The small molecule below binds the protein below.
Small molecule (SMILES): Nc1ncnc2c1ncn2[C@@H]1O[C@H](COP(=O)(O)OP(=O)(O)OP(=O)(O)O)[C@H]2OC3(O[C@H]21)C([N+](=O)[O-])=CC(=[N+]([O-])O)C=C3[N+](=O)[O-]

Binding-site contacts:
Ligand atom O2A contacts residue THR353 of chain 1.A at 3.2 Å (h-bond).
Ligand atom C4F contacts residue PHE487 of chain 1.A at 3.4 Å (hydrophobic).
Ligand atom O5F contacts residue MET494 of chain 1.A at 3.1 Å.
Ligand atom N4F contacts residue PHE487 of chain 1.A at 3.6 Å.
Ligand atom C5 contacts residue ARG489 of chain 1.A at 3.6 Å.
Ligand atom C1F contacts residue PHE487 of chain 1.A at 3.8 Å (hydrophobic).
Ligand atom O4F contacts residue LYS515 of chain 1.A at 3.5 Å (salt-bridge).
Ligand atom N1 contacts residue ARG678 of chain 1.A at 3.8 Å.
Ligand atom O1A contacts residue THR353 of chain 1.A at 2.6 Å (h-bond).
Ligand atom O2A contacts residue THR625 of chain 1.A at 3.2 Å (h-bond).
Ligand atom C6F contacts residue PHE487 of chain 1.A at 3.8 Å (hydrophobic).
Ligand atom PA contacts residue THR353 of chain 1.A at 3.2 Å.
Ligand atom N1 contacts residue ARG489 of chain 1.A at 3.8 Å.
Ligand atom O4' contacts residue GLY626 of chain 1.A at 3.2 Å (h-bond).
Ligand atom N6 contacts residue VAL679 of chain 1.A at 3.1 Å (h-bond).
Ligand atom C4' contacts residue ARG560 of chain 1.A at 3.9 Å.
Ligand atom O2G contacts residue THR353 of chain 1.A at 3.1 Å (h-bond).
Ligand atom O4F contacts residue GLY516 of chain 1.A at 3.5 Å.
Ligand atom O2A contacts residue ARG560 of chain 1.A at 3.7 Å.
Ligand atom N6 contacts residue ARG489 of chain 1.A at 3.1 Å (salt-bridge).
Ligand atom O6F contacts residue LEU562 of chain 1.A at 3.3 Å.
Ligand atom O3A contacts residue GLY626 of chain 1.A at 3.8 Å.
Ligand atom C5F contacts residue PHE487 of chain 1.A at 3.6 Å (hydrophobic).
Ligand atom C6 contacts residue ARG489 of chain 1.A at 3.4 Å.
Ligand atom N7 contacts residue ARG489 of chain 1.A at 3.3 Å.
Ligand atom C5' contacts residue ARG560 of chain 1.A at 3.3 Å.
Ligand atom C2 contacts residue ARG678 of chain 1.A at 3.7 Å.
Ligand atom O2A contacts residue GLY626 of chain 1.A at 3.0 Å (h-bond).
Ligand atom C2F contacts residue PHE487 of chain 1.A at 3.7 Å (hydrophobic).
Ligand atom O1A contacts residue ARG560 of chain 1.A at 3.8 Å.
Ligand atom O5' contacts residue GLY626 of chain 1.A at 3.6 Å.
Ligand atom O2' contacts residue PHE487 of chain 1.A at 3.1 Å.
Ligand atom N4F contacts residue LYS515 of chain 1.A at 3.8 Å.
Ligand atom O3F contacts residue PHE487 of chain 1.A at 3.8 Å.
Ligand atom C3F contacts residue PHE487 of chain 1.A at 3.3 Å (hydrophobic).
Ligand atom O5F contacts residue LYS515 of chain 1.A at 3.5 Å (salt-bridge).
Ligand atom O1G contacts residue ASP703 of chain 1.A at 3.3 Å (salt-bridge).
Ligand atom N3 contacts residue ARG678 of chain 1.A at 3.8 Å.
Ligand atom O5F contacts residue PHE487 of chain 1.A at 3.7 Å.
Ligand atom PA contacts residue GLY626 of chain 1.A at 3.8 Å.

Sequence of chain 1.A:
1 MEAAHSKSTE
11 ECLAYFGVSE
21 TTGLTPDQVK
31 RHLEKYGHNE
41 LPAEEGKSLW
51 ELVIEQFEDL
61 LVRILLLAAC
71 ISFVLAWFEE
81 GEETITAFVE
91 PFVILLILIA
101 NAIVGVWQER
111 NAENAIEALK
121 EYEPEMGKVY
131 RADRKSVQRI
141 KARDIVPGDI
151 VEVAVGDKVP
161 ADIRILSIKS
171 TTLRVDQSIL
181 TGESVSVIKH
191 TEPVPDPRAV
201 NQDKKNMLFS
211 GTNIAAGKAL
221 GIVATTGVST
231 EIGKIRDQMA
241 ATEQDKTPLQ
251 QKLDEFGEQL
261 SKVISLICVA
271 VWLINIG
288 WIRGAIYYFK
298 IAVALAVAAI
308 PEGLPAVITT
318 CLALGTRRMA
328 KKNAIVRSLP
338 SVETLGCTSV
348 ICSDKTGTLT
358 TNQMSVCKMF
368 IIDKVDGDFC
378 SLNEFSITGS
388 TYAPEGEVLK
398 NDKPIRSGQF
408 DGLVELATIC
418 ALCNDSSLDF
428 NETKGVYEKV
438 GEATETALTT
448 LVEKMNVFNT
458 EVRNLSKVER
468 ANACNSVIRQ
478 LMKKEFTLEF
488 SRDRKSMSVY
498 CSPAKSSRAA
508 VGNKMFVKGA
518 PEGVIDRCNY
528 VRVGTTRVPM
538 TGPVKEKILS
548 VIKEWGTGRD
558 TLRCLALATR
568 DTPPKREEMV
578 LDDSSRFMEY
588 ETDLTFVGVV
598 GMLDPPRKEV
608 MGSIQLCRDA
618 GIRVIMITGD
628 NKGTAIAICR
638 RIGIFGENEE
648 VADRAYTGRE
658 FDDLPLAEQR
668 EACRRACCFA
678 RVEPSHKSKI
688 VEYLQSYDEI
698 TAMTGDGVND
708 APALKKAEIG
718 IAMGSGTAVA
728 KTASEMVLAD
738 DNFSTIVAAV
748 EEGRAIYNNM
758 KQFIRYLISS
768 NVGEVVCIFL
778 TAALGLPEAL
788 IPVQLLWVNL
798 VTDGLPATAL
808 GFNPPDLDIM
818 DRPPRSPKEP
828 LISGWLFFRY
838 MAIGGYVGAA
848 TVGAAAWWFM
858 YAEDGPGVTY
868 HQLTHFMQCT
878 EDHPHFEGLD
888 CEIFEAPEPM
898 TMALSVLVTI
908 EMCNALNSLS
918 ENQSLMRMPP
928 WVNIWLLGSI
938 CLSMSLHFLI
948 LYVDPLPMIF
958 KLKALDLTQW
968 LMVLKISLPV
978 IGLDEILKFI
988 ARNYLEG